The small molecule below binds the protein below.
Small molecule (SMILES): N[C@@H](Cc1ccc(O)cc1)C(=O)O

Sequence of chain 1.Y:
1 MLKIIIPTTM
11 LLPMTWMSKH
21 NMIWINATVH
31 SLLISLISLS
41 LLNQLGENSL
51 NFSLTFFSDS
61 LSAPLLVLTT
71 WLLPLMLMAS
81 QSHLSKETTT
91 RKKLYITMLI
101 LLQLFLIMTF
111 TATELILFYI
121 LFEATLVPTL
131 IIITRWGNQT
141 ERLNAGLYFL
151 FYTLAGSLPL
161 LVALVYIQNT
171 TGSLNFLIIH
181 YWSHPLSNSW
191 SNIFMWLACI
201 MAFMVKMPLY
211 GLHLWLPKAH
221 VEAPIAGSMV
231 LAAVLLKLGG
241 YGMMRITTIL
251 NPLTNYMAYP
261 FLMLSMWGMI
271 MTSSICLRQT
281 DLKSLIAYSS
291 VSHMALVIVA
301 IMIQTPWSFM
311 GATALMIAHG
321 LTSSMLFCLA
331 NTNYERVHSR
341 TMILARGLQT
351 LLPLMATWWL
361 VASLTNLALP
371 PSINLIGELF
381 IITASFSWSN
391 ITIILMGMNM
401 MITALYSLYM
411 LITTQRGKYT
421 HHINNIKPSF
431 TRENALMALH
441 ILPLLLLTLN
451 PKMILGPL

Binding-site contacts:
Ligand atom CA contacts residue PRO457 of chain 1.Y at 4.4 Å (hydrophobic).
Ligand atom CG contacts residue LEU455 of chain 1.Y at 4.4 Å (hydrophobic).
Ligand atom N contacts residue GLY456 of chain 1.Y at 3.5 Å (h-bond).
Ligand atom CD2 contacts residue LYS452 of chain 1.Y at 4.3 Å.
Ligand atom OH contacts residue MET69 of chain 1.T at 3.9 Å.
Ligand atom CA contacts residue GLY456 of chain 1.Y at 4.2 Å.
Ligand atom CD1 contacts residue LYS452 of chain 1.Y at 4.3 Å.
Ligand atom CE2 contacts residue THR70 of chain 1.T at 3.2 Å.
Ligand atom CE2 contacts residue LYS452 of chain 1.Y at 3.9 Å.
Ligand atom OH contacts residue LYS452 of chain 1.Y at 3.8 Å.
Ligand atom N contacts residue GLN72 of chain 1.T at 4.4 Å.
Ligand atom CA contacts residue MET310 of chain 1.Y at 4.0 Å (hydrophobic).
Ligand atom CZ contacts residue THR70 of chain 1.T at 3.1 Å.
Ligand atom CE1 contacts residue THR70 of chain 1.T at 3.9 Å.
Ligand atom CD2 contacts residue LEU455 of chain 1.Y at 3.5 Å (hydrophobic).
Ligand atom CD2 contacts residue THR70 of chain 1.T at 4.1 Å.
Ligand atom CZ contacts residue LYS452 of chain 1.Y at 3.6 Å.
Ligand atom CE1 contacts residue GLN65 of chain 1.M at 4.3 Å.
Ligand atom CE1 contacts residue LYS452 of chain 1.Y at 3.8 Å.
Ligand atom N contacts residue MET310 of chain 1.Y at 4.0 Å.
Ligand atom N contacts residue PRO457 of chain 1.Y at 3.2 Å.
Ligand atom CB contacts residue GLY456 of chain 1.Y at 3.6 Å.
Ligand atom CA contacts residue GLN72 of chain 1.T at 3.9 Å.
Ligand atom CE2 contacts residue LEU455 of chain 1.Y at 3.7 Å (hydrophobic).
Ligand atom CE2 contacts residue LEU71 of chain 1.T at 4.5 Å (hydrophobic).
Ligand atom OH contacts residue GLN65 of chain 1.M at 4.4 Å.
Ligand atom CA contacts residue LEU458 of chain 1.Y at 2.4 Å (hydrophobic).
Ligand atom CB contacts residue LEU458 of chain 1.Y at 3.7 Å (hydrophobic).
Ligand atom C contacts residue LEU458 of chain 1.Y at 3.0 Å (hydrophobic).
Ligand atom O contacts residue GLN72 of chain 1.T at 3.5 Å (h-bond).
Ligand atom OH contacts residue THR70 of chain 1.T at 3.1 Å (h-bond).
Ligand atom CB contacts residue MET310 of chain 1.Y at 4.4 Å (hydrophobic).
Ligand atom CB contacts residue LEU455 of chain 1.Y at 4.1 Å (hydrophobic).
Ligand atom C contacts residue PRO457 of chain 1.Y at 4.3 Å (hydrophobic).
Ligand atom O contacts residue LEU458 of chain 1.Y at 3.2 Å (h-bond).
Ligand atom CD1 contacts residue ARG63 of chain 1.M at 3.9 Å.
Ligand atom N contacts residue LEU458 of chain 1.Y at 1.3 Å.
Ligand atom C contacts residue GLN72 of chain 1.T at 4.1 Å.
Ligand atom N contacts residue LEU455 of chain 1.Y at 4.4 Å.

Sequence of chain 1.M:
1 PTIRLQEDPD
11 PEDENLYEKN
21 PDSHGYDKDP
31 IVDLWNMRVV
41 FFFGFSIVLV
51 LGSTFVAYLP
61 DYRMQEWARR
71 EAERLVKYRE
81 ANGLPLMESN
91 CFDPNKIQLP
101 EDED

Sequence of chain 1.T:
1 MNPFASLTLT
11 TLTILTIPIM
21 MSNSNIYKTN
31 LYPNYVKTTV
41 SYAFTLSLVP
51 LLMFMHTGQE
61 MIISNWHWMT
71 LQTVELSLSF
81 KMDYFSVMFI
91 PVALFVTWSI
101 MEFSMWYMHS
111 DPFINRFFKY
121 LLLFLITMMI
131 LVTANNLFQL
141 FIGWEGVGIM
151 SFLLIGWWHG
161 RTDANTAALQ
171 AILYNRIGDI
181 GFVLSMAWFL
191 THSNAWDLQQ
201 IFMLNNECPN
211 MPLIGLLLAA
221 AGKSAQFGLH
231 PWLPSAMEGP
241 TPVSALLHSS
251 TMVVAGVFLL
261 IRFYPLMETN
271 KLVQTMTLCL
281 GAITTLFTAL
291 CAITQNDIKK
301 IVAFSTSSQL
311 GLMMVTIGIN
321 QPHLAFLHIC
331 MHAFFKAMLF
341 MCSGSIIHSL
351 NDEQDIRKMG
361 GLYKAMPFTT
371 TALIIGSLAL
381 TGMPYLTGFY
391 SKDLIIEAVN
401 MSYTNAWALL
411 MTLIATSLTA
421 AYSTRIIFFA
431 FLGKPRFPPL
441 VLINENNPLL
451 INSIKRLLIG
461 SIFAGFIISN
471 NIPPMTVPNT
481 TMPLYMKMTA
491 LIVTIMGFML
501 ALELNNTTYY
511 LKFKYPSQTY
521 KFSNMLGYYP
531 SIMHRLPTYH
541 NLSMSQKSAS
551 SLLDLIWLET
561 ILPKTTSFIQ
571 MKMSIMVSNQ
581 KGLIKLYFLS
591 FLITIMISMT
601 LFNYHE